The small molecule below binds the protein below.
Small molecule (SMILES): CC[C@H](C)[C@H](NC(=O)[C@@H](N)CC(=O)O)C(=O)N[C@@H](CC(=O)O)C(=O)N[C@H](C(=O)N[C@@H](CCSC)C(=O)NCC(=O)N[C@H](C=O)CC(C)C)C(C)C

Sequence of chain 2.A:
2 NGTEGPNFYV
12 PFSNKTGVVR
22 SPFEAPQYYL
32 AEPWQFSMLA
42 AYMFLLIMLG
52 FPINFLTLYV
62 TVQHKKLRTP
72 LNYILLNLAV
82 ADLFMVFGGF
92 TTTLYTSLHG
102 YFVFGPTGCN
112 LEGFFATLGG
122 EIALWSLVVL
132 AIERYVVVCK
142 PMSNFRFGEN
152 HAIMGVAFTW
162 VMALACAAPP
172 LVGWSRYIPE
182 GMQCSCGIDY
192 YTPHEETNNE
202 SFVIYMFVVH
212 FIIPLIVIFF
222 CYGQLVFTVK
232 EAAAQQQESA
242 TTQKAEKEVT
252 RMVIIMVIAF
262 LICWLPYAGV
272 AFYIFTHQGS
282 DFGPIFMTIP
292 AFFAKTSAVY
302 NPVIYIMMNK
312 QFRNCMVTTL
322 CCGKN

Binding-site contacts:
Ligand atom CA contacts residue ASN310 of chain 2.A at 3.6 Å.
Ligand atom O contacts residue LYS311 of chain 2.A at 3.0 Å (salt-bridge).
Ligand atom CD2 contacts residue GLU249 of chain 2.A at 3.5 Å.
Ligand atom CD1 contacts residue LYS141 of chain 2.A at 3.6 Å.
Ligand atom C contacts residue LYS311 of chain 2.A at 4.0 Å.
Ligand atom CD2 contacts residue MET253 of chain 2.A at 4.0 Å (hydrophobic).
Ligand atom CD1 contacts residue VAL250 of chain 2.A at 3.6 Å (hydrophobic).
Ligand atom O contacts residue LYS311 of chain 2.A at 4.0 Å.
Ligand atom CG contacts residue ARG135 of chain 2.A at 4.3 Å.
Ligand atom O contacts residue ASN310 of chain 2.A at 3.0 Å (h-bond).
Ligand atom CD1 contacts residue GLU249 of chain 2.A at 4.3 Å.
Ligand atom SD contacts residue LEU226 of chain 2.A at 4.5 Å.
Ligand atom CD1 contacts residue VAL139 of chain 2.A at 4.3 Å (hydrophobic).
Ligand atom N contacts residue ARG135 of chain 2.A at 4.4 Å.
Ligand atom CD1 contacts residue VAL138 of chain 2.A at 4.0 Å (hydrophobic).
Ligand atom O contacts residue MET309 of chain 2.A at 4.2 Å.
Ligand atom C contacts residue LYS311 of chain 2.A at 4.2 Å.
Ligand atom CG contacts residue GLU249 of chain 2.A at 4.4 Å.
Ligand atom CA contacts residue ARG135 of chain 2.A at 4.3 Å.
Ligand atom O contacts residue ASN310 of chain 2.A at 4.4 Å.
Ligand atom CG1 contacts residue LYS141 of chain 2.A at 4.2 Å.
Ligand atom C contacts residue ARG135 of chain 2.A at 3.7 Å.
Ligand atom C contacts residue ASN310 of chain 2.A at 3.9 Å.
Ligand atom CG2 contacts residue VAL139 of chain 2.A at 4.1 Å (hydrophobic).
Ligand atom CB contacts residue ARG135 of chain 2.A at 4.3 Å.
Ligand atom CE contacts residue ARG135 of chain 2.A at 3.3 Å.
Ligand atom CG1 contacts residue VAL138 of chain 2.A at 4.2 Å (hydrophobic).
Ligand atom CA contacts residue LYS311 of chain 2.A at 4.5 Å.
Ligand atom O contacts residue ARG135 of chain 2.A at 2.7 Å (salt-bridge).
Ligand atom O contacts residue VAL138 of chain 2.A at 4.3 Å.
Ligand atom O contacts residue GLN312 of chain 2.A at 4.4 Å.